Sequence of chain 2.A:
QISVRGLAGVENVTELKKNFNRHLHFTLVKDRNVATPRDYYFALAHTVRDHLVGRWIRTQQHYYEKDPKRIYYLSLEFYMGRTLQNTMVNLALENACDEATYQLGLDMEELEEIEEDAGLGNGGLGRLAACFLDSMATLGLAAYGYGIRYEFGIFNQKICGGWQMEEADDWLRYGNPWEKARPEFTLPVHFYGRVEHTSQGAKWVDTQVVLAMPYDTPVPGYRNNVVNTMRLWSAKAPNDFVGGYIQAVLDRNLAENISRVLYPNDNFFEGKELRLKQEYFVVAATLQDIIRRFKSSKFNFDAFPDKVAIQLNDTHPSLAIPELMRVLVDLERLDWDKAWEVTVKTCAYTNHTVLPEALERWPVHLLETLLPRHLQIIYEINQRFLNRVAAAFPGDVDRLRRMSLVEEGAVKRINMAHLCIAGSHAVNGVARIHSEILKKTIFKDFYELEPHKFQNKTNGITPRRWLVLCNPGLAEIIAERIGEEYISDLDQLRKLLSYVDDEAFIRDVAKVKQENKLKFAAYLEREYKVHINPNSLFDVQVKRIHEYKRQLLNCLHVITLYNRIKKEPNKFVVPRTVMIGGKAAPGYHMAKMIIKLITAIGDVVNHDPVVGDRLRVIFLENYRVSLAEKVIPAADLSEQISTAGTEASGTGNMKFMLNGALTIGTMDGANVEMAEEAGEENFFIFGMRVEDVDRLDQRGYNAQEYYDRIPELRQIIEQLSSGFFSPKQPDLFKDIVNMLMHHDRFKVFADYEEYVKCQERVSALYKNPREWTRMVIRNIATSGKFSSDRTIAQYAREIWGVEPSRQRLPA

The protein below binds the small molecule below.
Small molecule (SMILES): OC[C@@H]1O[C@@H](OC2=Cc3c(O)cc(O)cc3OC2c2ccc(O)cc2)[C@@H](O)[C@H](O)[C@H]1O

Binding-site contacts:
Ligand atom O10 contacts residue GLY613 of chain 2.A at 3.4 Å (h-bond).
Ligand atom C13 contacts residue GLY613 of chain 2.A at 3.7 Å.
Ligand atom C16 contacts residue TYR614 of chain 2.A at 3.5 Å (hydrophobic).
Ligand atom C1 contacts residue ASN283 of chain 2.A at 3.7 Å.
Ligand atom C12 contacts residue GLY613 of chain 2.A at 3.6 Å.
Ligand atom C1 contacts residue PHE286 of chain 2.A at 3.6 Å (hydrophobic).
Ligand atom C2 contacts residue PHE286 of chain 2.A at 3.7 Å (hydrophobic).
Ligand atom C9 contacts residue PHE286 of chain 2.A at 3.5 Å (hydrophobic).
Ligand atom C2 contacts residue ASP284 of chain 2.A at 3.3 Å.
Ligand atom O1 contacts residue ASN283 of chain 2.A at 3.4 Å (h-bond).
Ligand atom O4 contacts residue HIS572 of chain 2.A at 3.5 Å.
Ligand atom C11 contacts residue GLY613 of chain 2.A at 3.5 Å.
Ligand atom C10 contacts residue PHE286 of chain 2.A at 3.7 Å (hydrophobic).
Ligand atom O6 contacts residue TYR614 of chain 2.A at 3.4 Å.
Ligand atom C4 contacts residue TYR614 of chain 2.A at 3.2 Å (hydrophobic).
Ligand atom C3 contacts residue TYR614 of chain 2.A at 3.2 Å (hydrophobic).
Ligand atom O3 contacts residue PHE286 of chain 2.A at 3.8 Å.
Ligand atom C2 contacts residue ALA611 of chain 2.A at 3.6 Å (hydrophobic).
Ligand atom C3 contacts residue PHE286 of chain 2.A at 3.6 Å (hydrophobic).
Ligand atom C4 contacts residue PHE286 of chain 2.A at 3.6 Å (hydrophobic).
Ligand atom C6 contacts residue ALA611 of chain 2.A at 3.8 Å (hydrophobic).
Ligand atom O5 contacts residue GLY613 of chain 2.A at 3.8 Å.
Ligand atom O4 contacts residue ASN283 of chain 2.A at 3.9 Å.
Ligand atom O3 contacts residue TYR614 of chain 2.A at 3.2 Å.
Ligand atom O1 contacts residue PHE286 of chain 2.A at 3.4 Å.
Ligand atom C6 contacts residue PHE286 of chain 2.A at 3.5 Å (hydrophobic).
Ligand atom C7 contacts residue PHE286 of chain 2.A at 3.4 Å (hydrophobic).
Ligand atom C3 contacts residue ASP284 of chain 2.A at 3.5 Å.
Ligand atom C5 contacts residue PHE286 of chain 2.A at 3.3 Å (hydrophobic).
Ligand atom C15 contacts residue ASN283 of chain 2.A at 3.6 Å.
Ligand atom O4 contacts residue ALA611 of chain 2.A at 3.6 Å.
Ligand atom C14 contacts residue GLU288 of chain 2.A at 3.5 Å.
Ligand atom O4 contacts residue ASP284 of chain 2.A at 2.6 Å (salt-bridge).
Ligand atom C1 contacts residue ALA611 of chain 2.A at 3.0 Å (hydrophobic).
Ligand atom O2 contacts residue GLY613 of chain 2.A at 3.8 Å.
Ligand atom C5 contacts residue TYR614 of chain 2.A at 3.7 Å (hydrophobic).
Ligand atom C3 contacts residue HIS572 of chain 2.A at 3.5 Å.
Ligand atom C15 contacts residue GLU288 of chain 2.A at 3.8 Å.
Ligand atom C2 contacts residue TYR614 of chain 2.A at 3.7 Å (hydrophobic).
Ligand atom C8 contacts residue PHE286 of chain 2.A at 3.6 Å (hydrophobic).